A small-molecule ligand and the protein it binds are described below.
Small molecule (SMILES): CC[C@H](C)[C@@H]1NC(=O)[C@H](CCCCN)NC(=O)[C@H](CCCN=C(N)N)NC(=O)[C@H](CO)NC(=O)[C@H](CC(=O)O)NC(=O)[C@H](CC(C)C)NC(=O)[C@H](CC(N)=O)NC(=O)[C@H](CC(=O)O)NC1=O

Sequence of chain 1.B:
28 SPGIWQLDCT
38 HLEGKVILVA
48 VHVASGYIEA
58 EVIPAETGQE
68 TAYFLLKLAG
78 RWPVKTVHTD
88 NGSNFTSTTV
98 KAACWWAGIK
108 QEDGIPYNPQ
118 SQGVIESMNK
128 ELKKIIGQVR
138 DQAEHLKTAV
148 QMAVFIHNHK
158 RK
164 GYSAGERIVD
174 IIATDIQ

Sequence of chain 1.A:
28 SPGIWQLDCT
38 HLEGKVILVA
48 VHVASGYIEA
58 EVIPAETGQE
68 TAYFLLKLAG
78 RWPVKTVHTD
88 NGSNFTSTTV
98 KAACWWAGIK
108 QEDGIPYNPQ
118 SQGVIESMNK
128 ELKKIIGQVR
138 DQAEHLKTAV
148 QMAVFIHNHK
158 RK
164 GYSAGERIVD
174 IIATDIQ

Binding-site contacts:
Ligand atom CG contacts residue GLU141 of chain 1.B at 3.7 Å.
Ligand atom CG1 contacts residue GLN139 of chain 1.B at 3.9 Å.
Ligand atom C contacts residue GLN139 of chain 1.B at 3.6 Å.
Ligand atom CG1 contacts residue TRP103 of chain 1.A at 4.0 Å (hydrophobic).
Ligand atom OD1 contacts residue HIS142 of chain 1.B at 2.9 Å (h-bond).
Ligand atom O contacts residue GLN66 of chain 1.A at 2.6 Å (h-bond).
Ligand atom CD1 contacts residue THR96 of chain 1.A at 3.7 Å.
Ligand atom CB contacts residue GLU141 of chain 1.B at 3.0 Å.
Ligand atom CG contacts residue THR145 of chain 1.B at 3.7 Å.
Ligand atom OD1 contacts residue GLU141 of chain 1.B at 3.2 Å (salt-bridge).
Ligand atom CD contacts residue GLN139 of chain 1.B at 4.0 Å.
Ligand atom NZ contacts residue ASP138 of chain 1.B at 3.0 Å (salt-bridge).
Ligand atom OD2 contacts residue ALA140 of chain 1.B at 3.4 Å.
Ligand atom OD1 contacts residue ALA140 of chain 1.B at 4.0 Å.
Ligand atom N contacts residue GLN139 of chain 1.B at 2.9 Å (h-bond).
Ligand atom CG contacts residue GLU141 of chain 1.B at 3.3 Å.
Ligand atom CA contacts residue GLN139 of chain 1.B at 3.6 Å.
Ligand atom CD1 contacts residue ALA99 of chain 1.A at 3.8 Å (hydrophobic).
Ligand atom CD1 contacts residue TRP103 of chain 1.A at 3.9 Å (hydrophobic).
Ligand atom CD1 contacts residue THR95 of chain 1.A at 3.6 Å.
Ligand atom CB contacts residue THR145 of chain 1.B at 3.6 Å.
Ligand atom ND2 contacts residue GLU141 of chain 1.B at 2.5 Å (salt-bridge).
Ligand atom C contacts residue GLN66 of chain 1.A at 3.7 Å.
Ligand atom OD2 contacts residue GLU141 of chain 1.B at 2.6 Å (salt-bridge).
Ligand atom O contacts residue THR96 of chain 1.A at 3.8 Å.
Ligand atom CA contacts residue GLN66 of chain 1.A at 3.9 Å.
Ligand atom CB contacts residue GLN139 of chain 1.B at 3.7 Å.
Ligand atom CB contacts residue GLU141 of chain 1.B at 3.7 Å.
Ligand atom CE contacts residue ASP138 of chain 1.B at 3.6 Å.
Ligand atom CB contacts residue MET149 of chain 1.B at 3.8 Å (hydrophobic).
Ligand atom CD contacts residue ALA140 of chain 1.B at 3.8 Å (hydrophobic).
Ligand atom CG contacts residue HIS142 of chain 1.B at 3.9 Å.
Ligand atom CG1 contacts residue MET149 of chain 1.B at 3.8 Å (hydrophobic).
Ligand atom CG2 contacts residue MET149 of chain 1.B at 3.9 Å (hydrophobic).
Ligand atom CD contacts residue ASP138 of chain 1.B at 3.3 Å.
Ligand atom OD1 contacts residue THR145 of chain 1.B at 3.2 Å (h-bond).
Ligand atom CD contacts residue GLU141 of chain 1.B at 3.9 Å.
Ligand atom CG contacts residue GLU141 of chain 1.B at 3.2 Å.
Ligand atom CA contacts residue GLN139 of chain 1.B at 3.9 Å.
Ligand atom CB contacts residue GLN139 of chain 1.B at 3.8 Å.